Sequence of chain 1.E:
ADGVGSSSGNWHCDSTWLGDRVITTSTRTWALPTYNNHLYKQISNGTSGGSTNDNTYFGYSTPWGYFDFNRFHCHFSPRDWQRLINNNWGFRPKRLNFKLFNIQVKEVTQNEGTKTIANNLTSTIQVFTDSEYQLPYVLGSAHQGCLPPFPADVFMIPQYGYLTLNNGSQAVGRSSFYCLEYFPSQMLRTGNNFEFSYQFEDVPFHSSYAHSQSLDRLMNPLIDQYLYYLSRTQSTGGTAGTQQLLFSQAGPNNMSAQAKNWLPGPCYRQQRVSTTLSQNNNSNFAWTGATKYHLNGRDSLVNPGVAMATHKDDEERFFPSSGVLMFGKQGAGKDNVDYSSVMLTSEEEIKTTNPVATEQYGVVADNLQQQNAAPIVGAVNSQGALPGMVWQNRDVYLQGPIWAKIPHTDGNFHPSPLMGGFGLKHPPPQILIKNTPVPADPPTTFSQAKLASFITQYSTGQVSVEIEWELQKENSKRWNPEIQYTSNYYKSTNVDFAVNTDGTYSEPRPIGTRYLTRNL

This protein binds this small molecule.
Small molecule (SMILES): Nc1ncnc2c1ncn2[C@H]1C[C@H](O)[C@@H](COP(=O)(O)O)O1

Binding-site contacts:
Ligand atom C8 contacts residue SER416 of chain 1.E at 4.1 Å.
Ligand atom OP2 contacts residue DC1 of chain 1.QB at 2.5 Å (h-bond).
Ligand atom N1 contacts residue GLY423 of chain 1.E at 3.0 Å (h-bond).
Ligand atom C2 contacts residue VAL203 of chain 1.E at 4.1 Å (hydrophobic).
Ligand atom C5 contacts residue SER416 of chain 1.E at 3.8 Å.
Ligand atom C6 contacts residue PRO204 of chain 1.E at 3.9 Å (hydrophobic).
Ligand atom N7 contacts residue ASN393 of chain 1.E at 4.0 Å.
Ligand atom N6 contacts residue PHE422 of chain 1.E at 4.0 Å.
Ligand atom OP1 contacts residue DC1 of chain 1.QB at 2.5 Å (h-bond).
Ligand atom C5 contacts residue PRO415 of chain 1.E at 3.7 Å (hydrophobic).
Ligand atom N6 contacts residue SER416 of chain 1.E at 3.4 Å (h-bond).
Ligand atom C1' contacts residue PRO415 of chain 1.E at 3.7 Å (hydrophobic).
Ligand atom C2' contacts residue HIS414 of chain 1.E at 3.2 Å.
Ligand atom C4' contacts residue DC1 of chain 1.QB at 3.9 Å.
Ligand atom C6 contacts residue GLY423 of chain 1.E at 3.9 Å.
Ligand atom N7 contacts residue PRO204 of chain 1.E at 4.1 Å.
Ligand atom C2 contacts residue PRO204 of chain 1.E at 4.1 Å (hydrophobic).
Ligand atom N6 contacts residue GLY423 of chain 1.E at 3.4 Å (h-bond).
Ligand atom C2 contacts residue GLY423 of chain 1.E at 3.4 Å.
Ligand atom C6 contacts residue SER416 of chain 1.E at 4.0 Å.
Ligand atom N3 contacts residue PRO415 of chain 1.E at 3.9 Å.
Ligand atom C4 contacts residue PRO204 of chain 1.E at 4.0 Å (hydrophobic).
Ligand atom C2 contacts residue PRO415 of chain 1.E at 3.8 Å (hydrophobic).
Ligand atom P contacts residue DC1 of chain 1.QB at 1.6 Å.
Ligand atom C5 contacts residue PRO204 of chain 1.E at 3.8 Å (hydrophobic).
Ligand atom N7 contacts residue HIS414 of chain 1.E at 3.6 Å.
Ligand atom N1 contacts residue PRO415 of chain 1.E at 3.7 Å.
Ligand atom O4' contacts residue DC1 of chain 1.QB at 3.9 Å.
Ligand atom C6 contacts residue PRO415 of chain 1.E at 3.7 Å (hydrophobic).
Ligand atom C8 contacts residue HIS414 of chain 1.E at 3.0 Å.
Ligand atom C2' contacts residue PRO415 of chain 1.E at 3.8 Å (hydrophobic).
Ligand atom C4 contacts residue PRO415 of chain 1.E at 3.8 Å (hydrophobic).
Ligand atom N9 contacts residue PRO415 of chain 1.E at 4.0 Å.
Ligand atom C5' contacts residue DC1 of chain 1.QB at 3.1 Å.
Ligand atom N6 contacts residue GLY421 of chain 1.E at 4.0 Å.
Ligand atom C6 contacts residue VAL203 of chain 1.E at 4.1 Å (hydrophobic).
Ligand atom N1 contacts residue VAL203 of chain 1.E at 3.5 Å.
Ligand atom N9 contacts residue HIS414 of chain 1.E at 4.1 Å.
Ligand atom N7 contacts residue SER416 of chain 1.E at 3.3 Å.
Ligand atom O5' contacts residue DC1 of chain 1.QB at 2.5 Å (h-bond).